Binding-site contacts:
Ligand atom C3 contacts residue ASN501 of chain 1.A at 3.8 Å.
Ligand atom O6 contacts residue LYS480 of chain 1.A at 4.2 Å.
Ligand atom C2 contacts residue ASN501 of chain 1.A at 2.5 Å.
Ligand atom O6 contacts residue SER479 of chain 1.A at 3.3 Å (h-bond).
Ligand atom C8 contacts residue CYS469 of chain 1.A at 3.6 Å (hydrophobic).
Ligand atom N2 contacts residue ASN501 of chain 1.A at 2.9 Å (h-bond).
Ligand atom O5 contacts residue SER479 of chain 1.A at 3.3 Å (h-bond).
Ligand atom C1 contacts residue ASN501 of chain 1.A at 1.4 Å.
Ligand atom C3 contacts residue ASP526 of chain 1.A at 3.9 Å.
Ligand atom C5 contacts residue SER503 of chain 1.A at 4.1 Å.
Ligand atom C6 contacts residue SER479 of chain 1.A at 3.6 Å.
Ligand atom C5 contacts residue SER479 of chain 1.A at 4.1 Å.
Ligand atom C8 contacts residue TYR524 of chain 1.A at 3.5 Å (hydrophobic).
Ligand atom O6 contacts residue SER407 of chain 1.A at 4.1 Å.
Ligand atom C1 contacts residue SER503 of chain 1.A at 4.1 Å.
Ligand atom C1 contacts residue ASP526 of chain 1.A at 3.5 Å.
Ligand atom C2 contacts residue ASP526 of chain 1.A at 3.6 Å.
Ligand atom C8 contacts residue SER468 of chain 1.A at 4.1 Å.
Ligand atom C1 contacts residue SER479 of chain 1.A at 4.2 Å.
Ligand atom C7 contacts residue ASN501 of chain 1.A at 3.6 Å.
Ligand atom C5 contacts residue ASN501 of chain 1.A at 3.7 Å.
Ligand atom O7 contacts residue SER468 of chain 1.A at 3.4 Å.
Ligand atom O7 contacts residue CYS469 of chain 1.A at 3.4 Å (h-bond).
Ligand atom O5 contacts residue ASN501 of chain 1.A at 2.4 Å (h-bond).
Ligand atom O5 contacts residue SER503 of chain 1.A at 4.2 Å.
Ligand atom C7 contacts residue ASP526 of chain 1.A at 3.8 Å.
Ligand atom O7 contacts residue ASN501 of chain 1.A at 3.9 Å.
Ligand atom C6 contacts residue SER503 of chain 1.A at 4.5 Å.
Ligand atom N2 contacts residue ASP526 of chain 1.A at 2.8 Å (salt-bridge).
Ligand atom O5 contacts residue ASP477 of chain 1.A at 4.2 Å.
Ligand atom C8 contacts residue ASP526 of chain 1.A at 3.8 Å.
Ligand atom C7 contacts residue CYS469 of chain 1.A at 4.0 Å (hydrophobic).
Ligand atom C4 contacts residue ASN501 of chain 1.A at 4.2 Å.
Ligand atom C7 contacts residue SER468 of chain 1.A at 4.0 Å.
Ligand atom C6 contacts residue LYS480 of chain 1.A at 4.0 Å.

Sequence of chain 1.A:
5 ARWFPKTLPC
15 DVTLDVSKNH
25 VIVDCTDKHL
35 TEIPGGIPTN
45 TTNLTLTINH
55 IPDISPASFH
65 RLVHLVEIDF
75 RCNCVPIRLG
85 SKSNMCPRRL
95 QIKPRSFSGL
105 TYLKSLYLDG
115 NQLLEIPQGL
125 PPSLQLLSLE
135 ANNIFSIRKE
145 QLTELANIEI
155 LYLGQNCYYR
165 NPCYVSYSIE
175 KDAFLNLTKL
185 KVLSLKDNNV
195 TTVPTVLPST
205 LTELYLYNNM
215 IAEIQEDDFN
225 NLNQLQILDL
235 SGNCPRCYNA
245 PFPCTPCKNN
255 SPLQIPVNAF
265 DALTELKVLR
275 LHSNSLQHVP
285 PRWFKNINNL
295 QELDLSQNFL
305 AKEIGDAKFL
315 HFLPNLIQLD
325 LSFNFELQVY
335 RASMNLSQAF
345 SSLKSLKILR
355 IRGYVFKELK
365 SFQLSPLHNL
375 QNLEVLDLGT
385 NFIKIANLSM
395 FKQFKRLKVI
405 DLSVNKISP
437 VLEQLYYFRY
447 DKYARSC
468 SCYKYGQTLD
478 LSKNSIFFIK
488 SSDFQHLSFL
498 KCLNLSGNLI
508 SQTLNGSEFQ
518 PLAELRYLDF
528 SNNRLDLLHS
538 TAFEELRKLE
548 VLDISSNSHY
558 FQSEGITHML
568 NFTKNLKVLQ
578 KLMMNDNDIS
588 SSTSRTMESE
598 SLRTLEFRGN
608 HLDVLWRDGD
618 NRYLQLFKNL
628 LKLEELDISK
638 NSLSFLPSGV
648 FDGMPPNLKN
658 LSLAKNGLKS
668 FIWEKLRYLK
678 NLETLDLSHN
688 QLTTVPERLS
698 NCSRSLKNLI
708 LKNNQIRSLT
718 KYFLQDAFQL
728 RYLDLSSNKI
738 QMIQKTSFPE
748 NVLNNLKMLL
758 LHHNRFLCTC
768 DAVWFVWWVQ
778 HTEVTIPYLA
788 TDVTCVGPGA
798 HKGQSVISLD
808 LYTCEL

The protein below binds the small molecule below.
Small molecule (SMILES): CC(=O)N[C@@H]1[C@@H](O)[C@H](O)[C@@H](CO)O[C@H]1O